Sequence of chain 1.A:
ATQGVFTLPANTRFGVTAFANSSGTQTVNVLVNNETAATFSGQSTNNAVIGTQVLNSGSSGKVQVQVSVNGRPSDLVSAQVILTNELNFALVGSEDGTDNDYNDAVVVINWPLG

The protein below binds the small molecule below.
Small molecule (SMILES): CCC[C@@H](NC(=O)[C@@H](CCCCN)NC(=O)[C@@H](CC(C)C)NC(=O)[C@@H](C)NC(=O)[C@@H](CC)NC(=O)[C@H](N)CCCCN)C(=O)N[C@H](CC(C)C)C(=O)N[C@H](C)C(=O)N[C@H](CCCCN)C(=O)N[C@H](CC(C)C)C(=O)N[C@@H](C=O)CC(C)C

Binding-site contacts:
Ligand atom O contacts residue NH21 of chain 1.L at 3.2 Å (h-bond).
Ligand atom NZ contacts residue VAL69 of chain 1.A at 4.3 Å.
Ligand atom N contacts residue SER23 of chain 1.A at 3.4 Å (h-bond).
Ligand atom CA contacts residue ZDC1 of chain 1.K at 2.3 Å.
Ligand atom CB contacts residue SER23 of chain 1.A at 4.1 Å.
Ligand atom CD contacts residue GLY24 of chain 1.A at 4.2 Å.
Ligand atom CG contacts residue SER23 of chain 1.A at 4.2 Å.
Ligand atom C contacts residue ZDC1 of chain 1.K at 2.9 Å.
Ligand atom CD contacts residue ASN70 of chain 1.A at 3.5 Å.
Ligand atom CD2 contacts residue SER23 of chain 1.A at 4.1 Å.
Ligand atom CE contacts residue VAL69 of chain 1.A at 4.1 Å (hydrophobic).
Ligand atom CG contacts residue GLY24 of chain 1.A at 3.8 Å.
Ligand atom O contacts residue ZDC1 of chain 1.K at 3.6 Å (h-bond).
Ligand atom N contacts residue ZDC1 of chain 1.K at 1.3 Å.
Ligand atom CB contacts residue ZDC1 of chain 1.K at 3.1 Å.
Ligand atom C contacts residue NH21 of chain 1.L at 3.5 Å.
Ligand atom CD contacts residue VAL69 of chain 1.A at 4.2 Å (hydrophobic).
Ligand atom CG contacts residue SER23 of chain 1.A at 4.0 Å.
Ligand atom CG contacts residue ZDC1 of chain 1.K at 4.2 Å.
Ligand atom O contacts residue NH21 of chain 1.L at 2.2 Å (h-bond).
Ligand atom O contacts residue NH21 of chain 1.L at 2.8 Å (h-bond).
Ligand atom N contacts residue ZDC1 of chain 1.K at 4.4 Å.
Ligand atom CD1 contacts residue SER23 of chain 1.A at 4.3 Å.
Ligand atom CA contacts residue SER23 of chain 1.A at 3.1 Å.
Ligand atom CA contacts residue ZDC1 of chain 1.K at 3.5 Å.
Ligand atom CA contacts residue NH21 of chain 1.L at 2.4 Å.
Ligand atom CB contacts residue ZDC1 of chain 1.K at 3.6 Å.
Ligand atom N contacts residue NH21 of chain 1.L at 2.7 Å (h-bond).
Ligand atom CE contacts residue ASN70 of chain 1.A at 3.6 Å.
Ligand atom C contacts residue NH21 of chain 1.L at 4.3 Å.
Ligand atom C contacts residue SER23 of chain 1.A at 3.9 Å.
Ligand atom NZ contacts residue ASN70 of chain 1.A at 2.8 Å (h-bond).
Ligand atom CA contacts residue NH21 of chain 1.L at 4.4 Å.
Ligand atom O contacts residue SER23 of chain 1.A at 4.1 Å.
Ligand atom C contacts residue NH21 of chain 1.L at 1.3 Å.
Ligand atom CB contacts residue NH21 of chain 1.L at 3.4 Å.
Ligand atom N contacts residue ZDC1 of chain 1.K at 2.8 Å (h-bond).